This small molecule binds to this protein.
Small molecule (SMILES): CC(=O)N[C@@H]1[C@@H](O)[C@H](O)[C@@H](CO)O[C@H]1O

Sequence of chain 1.E:
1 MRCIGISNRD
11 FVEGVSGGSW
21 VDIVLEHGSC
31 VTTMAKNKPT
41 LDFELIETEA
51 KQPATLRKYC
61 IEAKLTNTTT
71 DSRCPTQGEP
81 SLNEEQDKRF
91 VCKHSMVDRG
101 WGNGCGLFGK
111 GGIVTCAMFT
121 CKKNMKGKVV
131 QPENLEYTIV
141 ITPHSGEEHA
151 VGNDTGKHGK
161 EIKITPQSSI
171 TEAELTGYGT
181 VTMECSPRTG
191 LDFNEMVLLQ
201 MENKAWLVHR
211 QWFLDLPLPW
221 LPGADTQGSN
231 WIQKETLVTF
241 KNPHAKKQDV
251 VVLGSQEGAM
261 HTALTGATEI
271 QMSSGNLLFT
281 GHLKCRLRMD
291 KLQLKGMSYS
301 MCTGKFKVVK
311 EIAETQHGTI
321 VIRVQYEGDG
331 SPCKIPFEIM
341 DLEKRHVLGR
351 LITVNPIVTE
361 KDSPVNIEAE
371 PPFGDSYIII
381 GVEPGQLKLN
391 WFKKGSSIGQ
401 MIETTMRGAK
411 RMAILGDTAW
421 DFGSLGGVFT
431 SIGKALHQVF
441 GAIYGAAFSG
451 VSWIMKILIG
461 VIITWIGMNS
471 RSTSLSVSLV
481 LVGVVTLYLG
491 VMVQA

Binding-site contacts:
Ligand atom C5 contacts residue ASN67 of chain 1.E at 3.7 Å.
Ligand atom N2 contacts residue ASN67 of chain 1.E at 3.3 Å (h-bond).
Ligand atom O5 contacts residue ASN67 of chain 1.E at 2.4 Å (h-bond).
Ligand atom C7 contacts residue ASN67 of chain 1.E at 3.8 Å.
Ligand atom C8 contacts residue MET118 of chain 1.E at 4.1 Å (hydrophobic).
Ligand atom C3 contacts residue ASN67 of chain 1.E at 3.6 Å.
Ligand atom C2 contacts residue ASN67 of chain 1.E at 2.4 Å.
Ligand atom O7 contacts residue ASN67 of chain 1.E at 4.5 Å.
Ligand atom O7 contacts residue MET118 of chain 1.E at 3.5 Å.
Ligand atom C8 contacts residue ASN67 of chain 1.E at 3.6 Å.
Ligand atom O7 contacts residue ARG89 of chain 1.E at 4.2 Å.
Ligand atom C4 contacts residue ASN67 of chain 1.E at 4.2 Å.
Ligand atom C8 contacts residue PHE90 of chain 1.E at 4.4 Å (hydrophobic).
Ligand atom C1 contacts residue ASN67 of chain 1.E at 1.4 Å.
Ligand atom O3 contacts residue ASN67 of chain 1.E at 3.8 Å.
Ligand atom C7 contacts residue MET118 of chain 1.E at 3.8 Å (hydrophobic).